Binding-site contacts:
Ligand atom OXT contacts residue HIS177 of chain 1.B at 4.1 Å.
Ligand atom CA contacts residue ARG456 of chain 1.B at 3.5 Å.
Ligand atom C contacts residue ALA774 of chain 1.B at 4.4 Å (hydrophobic).
Ligand atom CA contacts residue GLU566 of chain 1.B at 4.4 Å.
Ligand atom O contacts residue HIS177 of chain 1.B at 3.8 Å.
Ligand atom CA contacts residue HIS177 of chain 1.B at 3.4 Å.
Ligand atom C contacts residue HIS177 of chain 1.B at 3.7 Å.
Ligand atom N contacts residue ARG773 of chain 1.B at 3.0 Å (salt-bridge).
Ligand atom N contacts residue ARG456 of chain 1.B at 3.6 Å.
Ligand atom N contacts residue GLU566 of chain 1.B at 3.0 Å (salt-bridge).
Ligand atom O contacts residue ARG759 of chain 1.B at 2.9 Å (salt-bridge).
Ligand atom OXT contacts residue ILE775 of chain 1.B at 4.0 Å.
Ligand atom CA contacts residue ARG759 of chain 1.B at 4.1 Å.
Ligand atom C contacts residue ARG759 of chain 1.B at 4.0 Å.
Ligand atom OXT contacts residue SER602 of chain 1.B at 3.7 Å.
Ligand atom O contacts residue ILE775 of chain 1.B at 4.2 Å.
Ligand atom OXT contacts residue ALA774 of chain 1.B at 3.5 Å.
Ligand atom CA contacts residue ASP603 of chain 1.B at 4.4 Å.
Ligand atom C contacts residue ARG773 of chain 1.B at 3.6 Å.
Ligand atom O contacts residue ALA774 of chain 1.B at 4.4 Å.
Ligand atom CA contacts residue ARG773 of chain 1.B at 3.4 Å.
Ligand atom O contacts residue ARG773 of chain 1.B at 3.3 Å (salt-bridge).
Ligand atom OXT contacts residue ARG647 of chain 1.B at 4.0 Å.
Ligand atom N contacts residue ASP603 of chain 1.B at 3.3 Å (salt-bridge).

Sequence of chain 1.B:
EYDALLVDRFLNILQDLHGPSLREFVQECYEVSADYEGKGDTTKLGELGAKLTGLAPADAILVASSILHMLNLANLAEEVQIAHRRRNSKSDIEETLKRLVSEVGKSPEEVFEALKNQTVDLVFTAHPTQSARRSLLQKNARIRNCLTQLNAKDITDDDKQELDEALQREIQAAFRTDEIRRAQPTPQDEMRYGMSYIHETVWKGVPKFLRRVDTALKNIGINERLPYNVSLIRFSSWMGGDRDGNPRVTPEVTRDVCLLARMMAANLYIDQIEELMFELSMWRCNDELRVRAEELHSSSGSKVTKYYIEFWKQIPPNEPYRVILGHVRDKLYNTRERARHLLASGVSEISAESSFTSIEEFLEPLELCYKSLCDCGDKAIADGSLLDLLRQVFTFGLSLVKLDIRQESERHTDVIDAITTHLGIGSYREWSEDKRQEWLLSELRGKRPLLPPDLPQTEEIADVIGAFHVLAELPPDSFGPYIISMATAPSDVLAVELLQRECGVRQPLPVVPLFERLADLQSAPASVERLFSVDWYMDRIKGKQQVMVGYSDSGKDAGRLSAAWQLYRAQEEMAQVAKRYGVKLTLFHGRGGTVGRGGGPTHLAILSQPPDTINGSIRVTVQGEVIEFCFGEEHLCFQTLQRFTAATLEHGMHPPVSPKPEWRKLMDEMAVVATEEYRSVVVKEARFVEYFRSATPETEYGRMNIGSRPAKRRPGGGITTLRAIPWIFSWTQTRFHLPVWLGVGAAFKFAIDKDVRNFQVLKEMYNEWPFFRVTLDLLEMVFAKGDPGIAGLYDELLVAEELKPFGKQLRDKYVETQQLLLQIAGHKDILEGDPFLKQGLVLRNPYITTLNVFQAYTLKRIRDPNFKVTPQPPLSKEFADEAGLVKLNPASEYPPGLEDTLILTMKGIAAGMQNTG

The small molecule below binds the protein below.
Small molecule (SMILES): NCC(=O)O